Sequence of chain 1.F:
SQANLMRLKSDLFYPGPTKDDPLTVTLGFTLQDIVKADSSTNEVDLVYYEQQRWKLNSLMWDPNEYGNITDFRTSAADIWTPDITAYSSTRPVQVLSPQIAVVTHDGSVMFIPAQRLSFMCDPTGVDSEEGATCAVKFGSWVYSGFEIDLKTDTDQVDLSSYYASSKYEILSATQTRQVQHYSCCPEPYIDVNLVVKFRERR

Binding-site contacts:
Ligand atom C31 contacts residue TYR204 of chain 1.J at 3.8 Å (hydrophobic).
Ligand atom C44 contacts residue TYR102 of chain 1.J at 3.6 Å (hydrophobic).
Ligand atom C10 contacts residue ILE127 of chain 1.F at 3.5 Å (hydrophobic).
Ligand atom O39 contacts residue ILE127 of chain 1.F at 4.0 Å.
Ligand atom C5 contacts residue MET125 of chain 1.F at 3.5 Å (hydrophobic).
Ligand atom C21 contacts residue TRP156 of chain 1.J at 3.5 Å (hydrophobic).
Ligand atom C46 contacts residue CYS199 of chain 1.J at 3.6 Å (hydrophobic).
Ligand atom C32 contacts residue CYS200 of chain 1.J at 3.8 Å (hydrophobic).
Ligand atom C6 contacts residue ILE127 of chain 1.F at 4.0 Å (hydrophobic).
Ligand atom C26 contacts residue SER176 of chain 1.F at 4.0 Å.
Ligand atom C7 contacts residue MET125 of chain 1.F at 3.1 Å (hydrophobic).
Ligand atom C26 contacts residue TYR197 of chain 1.J at 4.1 Å (hydrophobic).
Ligand atom C46 contacts residue TYR197 of chain 1.J at 3.4 Å (hydrophobic).
Ligand atom C22 contacts residue TYR102 of chain 1.J at 3.8 Å (hydrophobic).
Ligand atom C43 contacts residue MET125 of chain 1.F at 3.4 Å (hydrophobic).
Ligand atom C22 contacts residue TYR64 of chain 1.F at 4.0 Å (hydrophobic).
Ligand atom C48 contacts residue ILE127 of chain 1.F at 3.7 Å (hydrophobic).
Ligand atom C5 contacts residue ILE127 of chain 1.F at 4.0 Å (hydrophobic).
Ligand atom C9 contacts residue MET125 of chain 1.F at 3.9 Å (hydrophobic).
Ligand atom C13 contacts residue ILE127 of chain 1.F at 3.8 Å (hydrophobic).
Ligand atom O40 contacts residue SER176 of chain 1.F at 3.7 Å.
Ligand atom C41 contacts residue TYR197 of chain 1.J at 4.1 Å (hydrophobic).
Ligand atom C10 contacts residue MET125 of chain 1.F at 3.8 Å (hydrophobic).
Ligand atom C4 contacts residue MET125 of chain 1.F at 3.1 Å (hydrophobic).
Ligand atom C13 contacts residue TRP156 of chain 1.J at 3.9 Å (hydrophobic).
Ligand atom C45 contacts residue SER155 of chain 1.J at 3.7 Å.
Ligand atom C41 contacts residue SER176 of chain 1.F at 3.2 Å.
Ligand atom O11 contacts residue TYR204 of chain 1.J at 4.1 Å.
Ligand atom C31 contacts residue CYS200 of chain 1.J at 3.8 Å (hydrophobic).
Ligand atom C21 contacts residue TYR102 of chain 1.J at 4.0 Å (hydrophobic).
Ligand atom C45 contacts residue TYR102 of chain 1.J at 4.0 Å (hydrophobic).
Ligand atom C45 contacts residue TRP156 of chain 1.J at 3.2 Å (hydrophobic).
Ligand atom C25 contacts residue SER176 of chain 1.F at 4.0 Å.
Ligand atom C14 contacts residue ILE127 of chain 1.F at 3.9 Å (hydrophobic).
Ligand atom O40 contacts residue TYR197 of chain 1.J at 3.9 Å.
Ligand atom C15 contacts residue TRP156 of chain 1.J at 3.6 Å (hydrophobic).
Ligand atom C8 contacts residue MET125 of chain 1.F at 3.5 Å (hydrophobic).
Ligand atom C44 contacts residue TYR204 of chain 1.J at 3.9 Å (hydrophobic).
Ligand atom C14 contacts residue TRP156 of chain 1.J at 3.5 Å (hydrophobic).
Ligand atom C3 contacts residue MET125 of chain 1.F at 3.6 Å (hydrophobic).

A protein and the small-molecule ligand that binds it are described below.
Small molecule (SMILES): COc1ccc2cc1Oc1cc3c(cc1OC)CC[N+](C)(C)[C@H]3Cc1ccc(cc1)Oc1c(OC)c(OC)cc3c1[C@@H](C2)[N+](C)(C)CC3

Sequence of chain 1.J:
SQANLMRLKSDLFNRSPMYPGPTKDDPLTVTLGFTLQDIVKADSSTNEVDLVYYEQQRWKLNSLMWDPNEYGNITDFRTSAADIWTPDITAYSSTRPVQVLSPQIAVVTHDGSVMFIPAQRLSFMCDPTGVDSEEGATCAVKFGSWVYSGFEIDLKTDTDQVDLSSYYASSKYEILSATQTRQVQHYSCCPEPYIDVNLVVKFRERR